Binding-site contacts:
Ligand atom C30 contacts residue ARG8 of chain 1.A at 3.9 Å.
Ligand atom N08 contacts residue ALA7 of chain 1.A at 4.0 Å.
Ligand atom N08 contacts residue VAL6 of chain 1.A at 3.8 Å.
Ligand atom C04 contacts residue ALA7 of chain 1.A at 3.8 Å (hydrophobic).
Ligand atom C22 contacts residue EDO1 of chain 1.R at 3.6 Å.
Ligand atom C16 contacts residue ARG4 of chain 1.A at 3.8 Å.
Ligand atom C27 contacts residue ARG8 of chain 1.A at 3.5 Å.
Ligand atom C29 contacts residue ARG8 of chain 1.A at 3.5 Å.
Ligand atom C26 contacts residue ARG8 of chain 1.A at 3.9 Å.
Ligand atom C09 contacts residue VAL6 of chain 1.A at 4.2 Å (hydrophobic).
Ligand atom C07 contacts residue TRP29 of chain 1.A at 3.8 Å (hydrophobic).
Ligand atom C07 contacts residue VAL6 of chain 1.A at 3.5 Å (hydrophobic).
Ligand atom C01 contacts residue TRP29 of chain 1.A at 3.8 Å (hydrophobic).
Ligand atom C14 contacts residue LU81 of chain 1.K at 4.0 Å.
Ligand atom C17 contacts residue LU81 of chain 1.K at 3.4 Å.
Ligand atom C05 contacts residue VAL6 of chain 1.A at 4.1 Å (hydrophobic).
Ligand atom N18 contacts residue LU81 of chain 1.K at 4.1 Å.
Ligand atom C24 contacts residue VAL6 of chain 1.A at 4.0 Å (hydrophobic).
Ligand atom C04 contacts residue TRP29 of chain 1.A at 4.0 Å (hydrophobic).
Ligand atom C19 contacts residue LU81 of chain 1.K at 3.7 Å.
Ligand atom O31 contacts residue ARG8 of chain 1.A at 4.0 Å.
Ligand atom C26 contacts residue VAL6 of chain 1.A at 3.6 Å (hydrophobic).
Ligand atom C06 contacts residue VAL6 of chain 1.A at 3.7 Å (hydrophobic).
Ligand atom C23 contacts residue LU81 of chain 1.K at 4.1 Å.
Ligand atom C05 contacts residue ALA7 of chain 1.A at 4.1 Å (hydrophobic).
Ligand atom C15 contacts residue LU81 of chain 1.K at 4.1 Å.
Ligand atom C09 contacts residue LU81 of chain 1.K at 3.5 Å.
Ligand atom N08 contacts residue LU81 of chain 1.K at 4.2 Å.
Ligand atom C32 contacts residue ILE84 of chain 1.A at 4.1 Å (hydrophobic).
Ligand atom C32 contacts residue ALA69 of chain 1.A at 3.6 Å (hydrophobic).
Ligand atom C16 contacts residue LU81 of chain 1.K at 3.9 Å.
Ligand atom C12 contacts residue LU81 of chain 1.K at 3.4 Å.
Ligand atom C22 contacts residue ARG4 of chain 1.A at 3.9 Å.
Ligand atom C13 contacts residue LU81 of chain 1.K at 3.5 Å.
Ligand atom C07 contacts residue ALA7 of chain 1.A at 3.4 Å (hydrophobic).
Ligand atom C11 contacts residue LU81 of chain 1.K at 3.5 Å.
Ligand atom C10 contacts residue LU81 of chain 1.K at 3.8 Å.
Ligand atom O28 contacts residue ARG8 of chain 1.A at 3.0 Å (salt-bridge).
Ligand atom C21 contacts residue EDO1 of chain 1.R at 3.7 Å.
Ligand atom N08 contacts residue TRP29 of chain 1.A at 4.2 Å.

Sequence of chain 1.A:
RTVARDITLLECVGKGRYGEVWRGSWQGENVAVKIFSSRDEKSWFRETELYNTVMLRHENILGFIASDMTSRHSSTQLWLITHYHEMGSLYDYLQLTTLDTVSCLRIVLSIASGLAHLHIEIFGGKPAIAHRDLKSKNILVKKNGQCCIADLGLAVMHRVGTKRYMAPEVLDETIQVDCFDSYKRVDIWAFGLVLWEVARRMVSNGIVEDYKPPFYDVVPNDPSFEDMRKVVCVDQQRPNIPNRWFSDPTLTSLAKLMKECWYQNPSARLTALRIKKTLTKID

A small-molecule ligand and the protein it binds are described below.
Small molecule (SMILES): COc1cc(-c2cncc(-c3ccc(C4CCN(C)CC4)cc3)c2C)cc(OC)c1OC